Sequence of chain 1.M:
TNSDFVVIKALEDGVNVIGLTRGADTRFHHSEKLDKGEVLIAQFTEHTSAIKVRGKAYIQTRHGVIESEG

Sequence of chain 1.L:
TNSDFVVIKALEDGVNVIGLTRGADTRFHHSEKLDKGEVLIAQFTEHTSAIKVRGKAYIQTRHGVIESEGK

This protein binds this small molecule.
Small molecule (SMILES): N[C@@H](Cc1c[nH]c2ccccc12)C(=O)O

Binding-site contacts:
Ligand atom CA contacts residue GLY25 of chain 1.M at 3.5 Å.
Ligand atom C contacts residue GLY25 of chain 1.M at 3.5 Å.
Ligand atom OXT contacts residue THR47 of chain 1.L at 2.6 Å (h-bond).
Ligand atom CE2 contacts residue GLN45 of chain 1.L at 3.9 Å.
Ligand atom CZ2 contacts residue ILE53 of chain 1.L at 3.9 Å (hydrophobic).
Ligand atom C contacts residue THR47 of chain 1.L at 3.5 Å.
Ligand atom N contacts residue ASP27 of chain 1.M at 3.0 Å (salt-bridge).
Ligand atom CB contacts residue THR23 of chain 1.M at 3.7 Å.
Ligand atom CH2 contacts residue GLY21 of chain 1.L at 3.5 Å.
Ligand atom O contacts residue ARG24 of chain 1.M at 3.5 Å.
Ligand atom NE1 contacts residue GLN45 of chain 1.L at 2.8 Å (h-bond).
Ligand atom C contacts residue THR50 of chain 1.L at 4.1 Å.
Ligand atom O contacts residue THR47 of chain 1.L at 3.6 Å.
Ligand atom N contacts residue THR28 of chain 1.M at 2.8 Å (h-bond).
Ligand atom CZ3 contacts residue HIS32 of chain 1.L at 4.0 Å.
Ligand atom CB contacts residue THR28 of chain 1.M at 3.5 Å.
Ligand atom OXT contacts residue HIS49 of chain 1.L at 3.9 Å.
Ligand atom CA contacts residue THR28 of chain 1.M at 3.1 Å.
Ligand atom CD1 contacts residue GLN45 of chain 1.L at 3.5 Å.
Ligand atom C contacts residue SER51 of chain 1.M at 3.5 Å.
Ligand atom N contacts residue THR23 of chain 1.M at 2.8 Å (h-bond).
Ligand atom CA contacts residue SER51 of chain 1.M at 3.8 Å.
Ligand atom O contacts residue SER51 of chain 1.M at 2.9 Å (h-bond).
Ligand atom CE3 contacts residue HIS32 of chain 1.L at 3.9 Å.
Ligand atom CZ3 contacts residue GLY21 of chain 1.L at 3.6 Å.
Ligand atom CA contacts residue THR23 of chain 1.M at 3.8 Å.
Ligand atom CB contacts residue SER51 of chain 1.M at 3.2 Å.
Ligand atom CZ2 contacts residue THR50 of chain 1.L at 3.9 Å.
Ligand atom CE2 contacts residue ALA44 of chain 1.L at 4.0 Å (hydrophobic).
Ligand atom N contacts residue GLY25 of chain 1.M at 2.7 Å (h-bond).
Ligand atom N contacts residue ARG24 of chain 1.M at 3.9 Å.
Ligand atom O contacts residue GLY25 of chain 1.M at 3.0 Å (h-bond).
Ligand atom CD1 contacts residue THR47 of chain 1.L at 3.9 Å.
Ligand atom NE1 contacts residue ALA44 of chain 1.L at 3.8 Å.
Ligand atom CG contacts residue SER51 of chain 1.M at 3.7 Å.
Ligand atom O contacts residue THR23 of chain 1.M at 4.0 Å.
Ligand atom CH2 contacts residue ILE20 of chain 1.L at 4.1 Å (hydrophobic).
Ligand atom OXT contacts residue THR50 of chain 1.L at 3.0 Å (h-bond).
Ligand atom CD1 contacts residue SER51 of chain 1.M at 3.4 Å.
Ligand atom CZ2 contacts residue ALA44 of chain 1.L at 4.0 Å (hydrophobic).